A protein and the small-molecule ligand that binds it are described below.
Small molecule (SMILES): CC[N+](CC)(CC(=O)Nc1c(C)cccc1C)Cc1ccccc1

Sequence of chain 1.C:
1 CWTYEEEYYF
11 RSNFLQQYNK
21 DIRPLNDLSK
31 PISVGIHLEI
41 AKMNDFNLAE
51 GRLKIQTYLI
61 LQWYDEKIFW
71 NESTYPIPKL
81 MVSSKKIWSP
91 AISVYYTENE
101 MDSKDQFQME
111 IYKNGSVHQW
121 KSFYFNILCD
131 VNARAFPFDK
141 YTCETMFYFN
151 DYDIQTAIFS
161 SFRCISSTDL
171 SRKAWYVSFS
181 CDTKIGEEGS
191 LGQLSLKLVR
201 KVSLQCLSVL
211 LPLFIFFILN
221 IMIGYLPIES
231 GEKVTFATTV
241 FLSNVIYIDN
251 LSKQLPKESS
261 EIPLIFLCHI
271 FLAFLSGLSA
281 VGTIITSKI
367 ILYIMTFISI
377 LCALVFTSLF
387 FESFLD

Binding-site contacts:
Ligand atom C23 contacts residue TYR58 of chain 1.C at 4.0 Å (hydrophobic).
Ligand atom C17 contacts residue TYR95 of chain 1.B at 3.4 Å (hydrophobic).
Ligand atom C17 contacts residue TYR58 of chain 1.C at 4.0 Å (hydrophobic).
Ligand atom C20 contacts residue TRP120 of chain 1.C at 4.1 Å (hydrophobic).
Ligand atom C21 contacts residue PHE107 of chain 1.C at 3.8 Å (hydrophobic).
Ligand atom C9 contacts residue TYR58 of chain 1.C at 3.4 Å (hydrophobic).
Ligand atom C5 contacts residue GLU39 of chain 1.C at 3.6 Å.
Ligand atom C22 contacts residue LYS121 of chain 1.C at 3.5 Å.
Ligand atom C20 contacts residue TYR58 of chain 1.C at 3.6 Å (hydrophobic).
Ligand atom C9 contacts residue GLU39 of chain 1.C at 4.0 Å.
Ligand atom C20 contacts residue TYR148 of chain 1.B at 3.9 Å (hydrophobic).
Ligand atom C21 contacts residue TYR58 of chain 1.C at 3.3 Å (hydrophobic).
Ligand atom C21 contacts residue TYR148 of chain 1.B at 4.3 Å (hydrophobic).
Ligand atom C10 contacts residue HIS37 of chain 1.C at 4.0 Å.
Ligand atom C7 contacts residue GLU39 of chain 1.C at 3.5 Å.
Ligand atom C19 contacts residue TRP120 of chain 1.C at 4.0 Å (hydrophobic).
Ligand atom C17 contacts residue TYR148 of chain 1.B at 4.2 Å (hydrophobic).
Ligand atom C23 contacts residue TRP120 of chain 1.C at 3.3 Å (hydrophobic).
Ligand atom C19 contacts residue TYR58 of chain 1.C at 4.1 Å (hydrophobic).
Ligand atom C24 contacts residue TYR58 of chain 1.C at 4.3 Å (hydrophobic).
Ligand atom C8 contacts residue ILE60 of chain 1.C at 3.5 Å (hydrophobic).
Ligand atom C4 contacts residue TYR58 of chain 1.C at 3.7 Å (hydrophobic).
Ligand atom C22 contacts residue TYR58 of chain 1.C at 3.6 Å (hydrophobic).
Ligand atom N6 contacts residue GLU39 of chain 1.C at 2.8 Å (salt-bridge).
Ligand atom C9 contacts residue ILE60 of chain 1.C at 3.7 Å (hydrophobic).
Ligand atom C11 contacts residue ILE60 of chain 1.C at 3.9 Å (hydrophobic).
Ligand atom C16 contacts residue TYR58 of chain 1.C at 3.4 Å (hydrophobic).
Ligand atom C10 contacts residue ILE60 of chain 1.C at 3.3 Å (hydrophobic).
Ligand atom C13 contacts residue ILE165 of chain 1.C at 3.8 Å (hydrophobic).
Ligand atom C23 contacts residue LYS121 of chain 1.C at 4.1 Å.
Ligand atom C24 contacts residue TRP120 of chain 1.C at 3.5 Å (hydrophobic).
Ligand atom C11 contacts residue ILE165 of chain 1.C at 3.6 Å (hydrophobic).
Ligand atom C23 contacts residue LEU59 of chain 1.C at 4.0 Å (hydrophobic).
Ligand atom C17 contacts residue GLU98 of chain 1.B at 4.0 Å.
Ligand atom C8 contacts residue GLU39 of chain 1.C at 3.9 Å.
Ligand atom C21 contacts residue TRP120 of chain 1.C at 4.2 Å (hydrophobic).
Ligand atom C4 contacts residue GLU39 of chain 1.C at 3.4 Å.
Ligand atom C12 contacts residue ILE165 of chain 1.C at 3.3 Å (hydrophobic).
Ligand atom C11 contacts residue HIS37 of chain 1.C at 3.6 Å.
Ligand atom C22 contacts residue TRP120 of chain 1.C at 3.6 Å (hydrophobic).

Sequence of chain 1.B:
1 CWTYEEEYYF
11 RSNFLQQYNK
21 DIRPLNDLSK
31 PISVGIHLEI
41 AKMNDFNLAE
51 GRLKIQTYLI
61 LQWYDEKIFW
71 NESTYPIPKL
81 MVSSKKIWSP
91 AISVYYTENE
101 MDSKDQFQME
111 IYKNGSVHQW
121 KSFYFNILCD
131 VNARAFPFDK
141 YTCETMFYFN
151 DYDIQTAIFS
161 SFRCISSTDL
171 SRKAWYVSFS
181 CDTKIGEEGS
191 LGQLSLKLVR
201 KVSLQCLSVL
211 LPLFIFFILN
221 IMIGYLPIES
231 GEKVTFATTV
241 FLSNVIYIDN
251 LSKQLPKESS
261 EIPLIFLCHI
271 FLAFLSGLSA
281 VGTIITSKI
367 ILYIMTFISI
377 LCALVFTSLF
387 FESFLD